Binding-site contacts:
Ligand atom O4 contacts residue ASN275 of chain 23.A at 2.8 Å (h-bond).
Ligand atom O7 contacts residue ASN180 of chain 23.B at 3.2 Å (h-bond).
Ligand atom C11 contacts residue ASP232 of chain 23.B at 3.4 Å.
Ligand atom C3 contacts residue PRO274 of chain 23.A at 3.7 Å (hydrophobic).
Ligand atom O4 contacts residue PRO231 of chain 23.B at 3.8 Å.
Ligand atom C1 contacts residue ARG104 of chain 23.B at 3.4 Å.
Ligand atom N5 contacts residue PRO231 of chain 23.B at 2.6 Å (h-bond).
Ligand atom O6 contacts residue PRO274 of chain 23.A at 3.8 Å.
Ligand atom C5 contacts residue ASN275 of chain 23.A at 3.5 Å.
Ligand atom C4 contacts residue ASN275 of chain 23.A at 3.7 Å.
Ligand atom O10 contacts residue LYS270 of chain 23.A at 3.0 Å (salt-bridge).
Ligand atom O7 contacts residue PRO274 of chain 23.A at 3.5 Å.
Ligand atom C10 contacts residue LYS270 of chain 23.A at 3.6 Å.
Ligand atom C4 contacts residue ARG104 of chain 23.B at 3.7 Å.
Ligand atom O10 contacts residue ASN275 of chain 23.A at 2.7 Å (h-bond).
Ligand atom C4 contacts residue PRO274 of chain 23.A at 3.8 Å (hydrophobic).
Ligand atom C10 contacts residue ASP232 of chain 23.B at 3.6 Å.
Ligand atom C5 contacts residue PRO231 of chain 23.B at 3.4 Å (hydrophobic).
Ligand atom N5 contacts residue ASN275 of chain 23.A at 3.5 Å (h-bond).
Ligand atom C7 contacts residue ASN180 of chain 23.B at 3.5 Å.
Ligand atom C3 contacts residue ARG104 of chain 23.B at 3.8 Å.
Ligand atom O6 contacts residue ASP91 of chain 23.B at 3.2 Å.
Ligand atom O3 contacts residue PRO274 of chain 23.A at 3.6 Å.
Ligand atom C11 contacts residue GLY234 of chain 23.B at 3.7 Å.
Ligand atom O4 contacts residue ASP232 of chain 23.B at 2.9 Å (salt-bridge).
Ligand atom O4 contacts residue ARG95 of chain 23.B at 3.3 Å (salt-bridge).
Ligand atom C8 contacts residue ASN180 of chain 23.B at 3.0 Å.
Ligand atom O7 contacts residue LYS270 of chain 23.A at 3.4 Å (salt-bridge).
Ligand atom O4 contacts residue ASP91 of chain 23.B at 2.4 Å (salt-bridge).
Ligand atom C4 contacts residue ASP91 of chain 23.B at 3.4 Å.
Ligand atom O3 contacts residue GLY282 of chain 23.A at 3.3 Å.
Ligand atom C11 contacts residue ILE233 of chain 23.B at 3.5 Å (hydrophobic).
Ligand atom C10 contacts residue PRO231 of chain 23.B at 3.5 Å (hydrophobic).
Ligand atom O1B contacts residue ARG104 of chain 23.B at 2.4 Å (salt-bridge).
Ligand atom C10 contacts residue ASN275 of chain 23.A at 3.2 Å.
Ligand atom C4 contacts residue ASP232 of chain 23.B at 3.5 Å.
Ligand atom C4 contacts residue PRO231 of chain 23.B at 3.4 Å (hydrophobic).
Ligand atom C11 contacts residue PRO231 of chain 23.B at 3.5 Å (hydrophobic).
Ligand atom O1B contacts residue ASP91 of chain 23.B at 3.8 Å.
Ligand atom C3 contacts residue ARG95 of chain 23.B at 3.8 Å.

Sequence of chain 23.A:
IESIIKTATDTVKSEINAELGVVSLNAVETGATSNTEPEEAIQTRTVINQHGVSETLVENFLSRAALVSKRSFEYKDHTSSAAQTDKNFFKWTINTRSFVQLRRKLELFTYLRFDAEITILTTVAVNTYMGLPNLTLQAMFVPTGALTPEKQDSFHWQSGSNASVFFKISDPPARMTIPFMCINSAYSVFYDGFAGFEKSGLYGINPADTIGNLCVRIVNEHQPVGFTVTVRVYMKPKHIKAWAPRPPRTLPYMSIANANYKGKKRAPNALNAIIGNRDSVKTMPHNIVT

Sequence of chain 23.B:
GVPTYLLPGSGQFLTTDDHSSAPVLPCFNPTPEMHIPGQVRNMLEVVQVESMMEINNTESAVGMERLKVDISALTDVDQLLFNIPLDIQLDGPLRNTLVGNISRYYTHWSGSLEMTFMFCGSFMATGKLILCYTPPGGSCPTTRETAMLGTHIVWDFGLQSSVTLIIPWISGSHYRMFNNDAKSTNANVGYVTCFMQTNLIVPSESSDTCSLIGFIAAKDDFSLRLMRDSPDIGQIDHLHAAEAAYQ

This small molecule binds to this protein.
Small molecule (SMILES): CC(=O)N[C@@H]1[C@@H](O)[C@H](O[C@@H]2O[C@H](CO[C@]3(C(=O)O)C[C@H](O)[C@@H](NC(C)=O)[C@H]([C@H](O)[C@H](O)CO)O3)[C@H](O)[C@H](O)[C@H]2O)[C@@H](CO)O[C@H]1O